Binding-site contacts:
Ligand atom N2 contacts residue ASN727 of chain 1.A at 3.7 Å.
Ligand atom C1 contacts residue ASN727 of chain 1.A at 2.5 Å.
Ligand atom C1 contacts residue ASN728 of chain 1.A at 3.5 Å.
Ligand atom C2 contacts residue ARG757 of chain 1.A at 4.3 Å.
Ligand atom C4 contacts residue ASN727 of chain 1.A at 3.2 Å.
Ligand atom C7 contacts residue ASN727 of chain 1.A at 3.5 Å.
Ligand atom C2 contacts residue ASN727 of chain 1.A at 3.1 Å.
Ligand atom O6 contacts residue ASN727 of chain 1.A at 2.3 Å (h-bond).
Ligand atom O5 contacts residue ASN727 of chain 1.A at 1.6 Å (h-bond).
Ligand atom C6 contacts residue ASN727 of chain 1.A at 3.0 Å.
Ligand atom C7 contacts residue ARG757 of chain 1.A at 3.4 Å.
Ligand atom N2 contacts residue ARG757 of chain 1.A at 4.2 Å.
Ligand atom C8 contacts residue VAL732 of chain 1.A at 3.7 Å (hydrophobic).
Ligand atom O5 contacts residue ASN728 of chain 1.A at 3.4 Å (h-bond).
Ligand atom C8 contacts residue ARG757 of chain 1.A at 3.7 Å.
Ligand atom C3 contacts residue ASN727 of chain 1.A at 3.7 Å.
Ligand atom O4 contacts residue ASN727 of chain 1.A at 4.5 Å.
Ligand atom C5 contacts residue ASN727 of chain 1.A at 2.6 Å.
Ligand atom O7 contacts residue ARG757 of chain 1.A at 2.3 Å (salt-bridge).
Ligand atom O7 contacts residue ASN727 of chain 1.A at 2.6 Å (h-bond).

Sequence of chain 1.A:
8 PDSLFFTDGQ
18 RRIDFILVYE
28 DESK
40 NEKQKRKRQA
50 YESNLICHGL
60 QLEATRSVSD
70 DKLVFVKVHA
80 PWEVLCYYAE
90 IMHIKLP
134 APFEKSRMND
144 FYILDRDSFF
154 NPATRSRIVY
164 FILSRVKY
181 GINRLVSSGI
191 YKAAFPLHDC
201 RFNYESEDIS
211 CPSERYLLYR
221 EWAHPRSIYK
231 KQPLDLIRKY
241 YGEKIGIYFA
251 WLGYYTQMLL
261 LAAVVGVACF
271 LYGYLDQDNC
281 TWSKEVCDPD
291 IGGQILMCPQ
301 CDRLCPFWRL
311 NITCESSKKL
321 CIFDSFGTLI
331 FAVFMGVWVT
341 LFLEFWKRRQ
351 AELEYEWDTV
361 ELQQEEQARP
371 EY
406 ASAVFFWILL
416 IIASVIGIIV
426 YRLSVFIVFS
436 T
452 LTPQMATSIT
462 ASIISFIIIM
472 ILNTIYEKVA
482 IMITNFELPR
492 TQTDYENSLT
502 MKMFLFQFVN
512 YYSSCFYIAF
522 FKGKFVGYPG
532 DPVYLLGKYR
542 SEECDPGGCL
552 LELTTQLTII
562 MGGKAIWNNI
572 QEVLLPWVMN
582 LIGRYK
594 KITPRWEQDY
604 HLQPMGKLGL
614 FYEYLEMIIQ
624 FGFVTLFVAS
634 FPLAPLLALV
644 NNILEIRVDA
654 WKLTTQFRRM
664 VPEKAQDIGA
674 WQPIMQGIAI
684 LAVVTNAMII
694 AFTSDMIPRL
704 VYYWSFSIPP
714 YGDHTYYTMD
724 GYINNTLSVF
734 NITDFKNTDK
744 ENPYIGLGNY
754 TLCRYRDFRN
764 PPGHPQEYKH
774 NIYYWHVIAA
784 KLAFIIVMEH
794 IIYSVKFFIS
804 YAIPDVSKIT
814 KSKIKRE

A protein and the small-molecule ligand that binds it are described below.
Small molecule (SMILES): CC(=O)N[C@@H]1[C@@H](O)[C@H](O)[C@@H](CO)O[C@H]1O